Sequence of chain 1.A:
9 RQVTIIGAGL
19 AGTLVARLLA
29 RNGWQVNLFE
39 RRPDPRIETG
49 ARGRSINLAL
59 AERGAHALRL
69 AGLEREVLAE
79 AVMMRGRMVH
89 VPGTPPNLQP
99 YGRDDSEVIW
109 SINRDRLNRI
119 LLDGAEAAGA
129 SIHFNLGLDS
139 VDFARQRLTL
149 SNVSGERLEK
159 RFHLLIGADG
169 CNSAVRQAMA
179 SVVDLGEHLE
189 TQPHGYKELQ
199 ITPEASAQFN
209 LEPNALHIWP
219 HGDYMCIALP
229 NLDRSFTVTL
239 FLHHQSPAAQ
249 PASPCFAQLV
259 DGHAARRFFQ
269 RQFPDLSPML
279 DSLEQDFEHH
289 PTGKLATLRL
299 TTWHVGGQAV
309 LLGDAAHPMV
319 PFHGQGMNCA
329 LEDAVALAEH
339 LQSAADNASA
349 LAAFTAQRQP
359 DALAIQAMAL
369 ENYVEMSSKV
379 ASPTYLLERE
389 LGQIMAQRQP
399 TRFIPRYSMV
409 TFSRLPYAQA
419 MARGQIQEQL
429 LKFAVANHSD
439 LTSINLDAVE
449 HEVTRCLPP

Binding-site contacts:
Ligand atom C contacts residue ARG85 of chain 1.A at 3.4 Å.
Ligand atom C contacts residue PHE320 of chain 1.A at 4.1 Å (hydrophobic).
Ligand atom CD1 contacts residue PRO319 of chain 1.A at 3.4 Å (hydrophobic).
Ligand atom CD1 contacts residue FAD1 of chain 1.B at 4.0 Å.
Ligand atom N1 contacts residue ALA57 of chain 1.A at 4.0 Å.
Ligand atom N1 contacts residue FAD1 of chain 1.B at 2.7 Å (h-bond).
Ligand atom CE1 contacts residue PRO319 of chain 1.A at 3.2 Å (hydrophobic).
Ligand atom CE2 contacts residue MET374 of chain 1.A at 3.8 Å (hydrophobic).
Ligand atom C contacts residue ASN370 of chain 1.A at 3.6 Å.
Ligand atom O2 contacts residue LEU214 of chain 1.A at 3.5 Å.
Ligand atom CA contacts residue TYR405 of chain 1.A at 3.0 Å (hydrophobic).
Ligand atom CD2 contacts residue PRO319 of chain 1.A at 3.6 Å (hydrophobic).
Ligand atom CA contacts residue HIS321 of chain 1.A at 3.9 Å.
Ligand atom CZ contacts residue MET374 of chain 1.A at 4.0 Å (hydrophobic).
Ligand atom O contacts residue PHE320 of chain 1.A at 3.8 Å.
Ligand atom CB contacts residue HIS321 of chain 1.A at 3.1 Å.
Ligand atom OXT contacts residue ARG85 of chain 1.A at 2.8 Å (salt-bridge).
Ligand atom CG contacts residue PRO319 of chain 1.A at 3.6 Å (hydrophobic).
Ligand atom O2 contacts residue ALA57 of chain 1.A at 4.0 Å.
Ligand atom C1 contacts residue GLY322 of chain 1.A at 3.7 Å.
Ligand atom O contacts residue MET374 of chain 1.A at 3.2 Å (h-bond).
Ligand atom N contacts residue TYR405 of chain 1.A at 2.3 Å (h-bond).
Ligand atom CG contacts residue GLY322 of chain 1.A at 4.0 Å.
Ligand atom OXT contacts residue TYR405 of chain 1.A at 2.5 Å.
Ligand atom C1 contacts residue HIS321 of chain 1.A at 4.0 Å.
Ligand atom CE1 contacts residue PHE239 of chain 1.A at 3.6 Å (hydrophobic).
Ligand atom N contacts residue HIS321 of chain 1.A at 3.4 Å (h-bond).
Ligand atom O contacts residue ARG85 of chain 1.A at 3.6 Å (salt-bridge).
Ligand atom O contacts residue ASN370 of chain 1.A at 3.5 Å (h-bond).
Ligand atom CE2 contacts residue PHE320 of chain 1.A at 3.4 Å (hydrophobic).
Ligand atom CG contacts residue FAD1 of chain 1.B at 3.8 Å.
Ligand atom CE2 contacts residue PRO319 of chain 1.A at 3.3 Å (hydrophobic).
Ligand atom OXT contacts residue ASN370 of chain 1.A at 3.2 Å (h-bond).
Ligand atom CB contacts residue PHE320 of chain 1.A at 3.8 Å (hydrophobic).
Ligand atom N1 contacts residue GLY322 of chain 1.A at 3.9 Å.
Ligand atom CZ contacts residue PRO319 of chain 1.A at 3.1 Å (hydrophobic).
Ligand atom CD2 contacts residue GLY322 of chain 1.A at 3.7 Å.
Ligand atom C contacts residue TYR405 of chain 1.A at 3.1 Å (hydrophobic).
Ligand atom CZ contacts residue PHE320 of chain 1.A at 3.5 Å (hydrophobic).
Ligand atom CB contacts residue GLY322 of chain 1.A at 3.3 Å.

This protein binds this small molecule.
Small molecule (SMILES): Nc1ccccc1C(=O)C[C@H](N)C(=O)O